Sequence of chain 1.M:
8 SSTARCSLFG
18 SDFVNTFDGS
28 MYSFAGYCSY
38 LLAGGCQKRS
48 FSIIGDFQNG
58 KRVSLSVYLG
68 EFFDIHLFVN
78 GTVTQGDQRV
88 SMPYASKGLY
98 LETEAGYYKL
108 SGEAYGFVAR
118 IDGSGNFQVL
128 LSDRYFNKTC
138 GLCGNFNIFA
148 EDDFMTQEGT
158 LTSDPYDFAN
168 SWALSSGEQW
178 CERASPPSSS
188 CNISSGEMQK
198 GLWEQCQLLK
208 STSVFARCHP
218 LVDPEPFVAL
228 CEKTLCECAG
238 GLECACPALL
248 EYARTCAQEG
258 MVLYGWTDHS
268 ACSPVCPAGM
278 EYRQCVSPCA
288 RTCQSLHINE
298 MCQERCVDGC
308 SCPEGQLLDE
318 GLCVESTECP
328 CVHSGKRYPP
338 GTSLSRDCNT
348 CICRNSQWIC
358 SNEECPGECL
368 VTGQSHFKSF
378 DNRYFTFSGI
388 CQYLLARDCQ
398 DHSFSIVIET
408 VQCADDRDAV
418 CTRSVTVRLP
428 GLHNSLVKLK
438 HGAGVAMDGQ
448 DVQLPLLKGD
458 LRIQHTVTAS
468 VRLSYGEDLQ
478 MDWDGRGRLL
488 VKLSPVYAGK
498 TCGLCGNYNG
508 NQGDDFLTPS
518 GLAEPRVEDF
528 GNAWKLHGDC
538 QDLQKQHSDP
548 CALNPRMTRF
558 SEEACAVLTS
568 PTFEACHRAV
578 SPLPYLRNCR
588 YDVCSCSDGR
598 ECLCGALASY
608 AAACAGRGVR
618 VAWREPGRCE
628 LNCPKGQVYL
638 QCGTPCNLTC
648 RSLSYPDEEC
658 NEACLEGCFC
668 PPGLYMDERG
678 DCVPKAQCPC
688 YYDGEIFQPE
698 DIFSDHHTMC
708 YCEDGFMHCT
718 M

Binding-site contacts:
Ligand atom C5 contacts residue ASN77 of chain 1.M at 3.6 Å.
Ligand atom C7 contacts residue ASN77 of chain 1.M at 2.6 Å.
Ligand atom C8 contacts residue ASN77 of chain 1.M at 3.2 Å.
Ligand atom C1 contacts residue ASN77 of chain 1.M at 1.5 Å.
Ligand atom O5 contacts residue ASN77 of chain 1.M at 2.3 Å (h-bond).
Ligand atom C3 contacts residue ASN77 of chain 1.M at 3.6 Å.
Ligand atom O7 contacts residue VAL60 of chain 1.M at 4.3 Å.
Ligand atom C2 contacts residue ASN77 of chain 1.M at 2.2 Å.
Ligand atom O7 contacts residue ASN77 of chain 1.M at 2.5 Å (h-bond).
Ligand atom C7 contacts residue PHE75 of chain 1.M at 4.4 Å (hydrophobic).
Ligand atom O6 contacts residue ARG86 of chain 1.M at 4.4 Å.
Ligand atom C2 contacts residue PHE75 of chain 1.M at 3.9 Å (hydrophobic).
Ligand atom O7 contacts residue PHE75 of chain 1.M at 3.3 Å.
Ligand atom O6 contacts residue PHE75 of chain 1.M at 3.9 Å.
Ligand atom C4 contacts residue ASN77 of chain 1.M at 4.0 Å.
Ligand atom O6 contacts residue THR79 of chain 1.M at 4.5 Å.
Ligand atom N2 contacts residue ASN77 of chain 1.M at 2.9 Å (h-bond).
Ligand atom C1 contacts residue PHE75 of chain 1.M at 4.0 Å (hydrophobic).
Ligand atom O7 contacts residue VAL76 of chain 1.M at 4.2 Å.
Ligand atom O5 contacts residue PHE75 of chain 1.M at 3.8 Å.

The small molecule below binds the protein below.
Small molecule (SMILES): CC(=O)N[C@@H]1[C@@H](O)[C@H](O)[C@@H](CO)O[C@H]1O